Sequence of chain 1.A:
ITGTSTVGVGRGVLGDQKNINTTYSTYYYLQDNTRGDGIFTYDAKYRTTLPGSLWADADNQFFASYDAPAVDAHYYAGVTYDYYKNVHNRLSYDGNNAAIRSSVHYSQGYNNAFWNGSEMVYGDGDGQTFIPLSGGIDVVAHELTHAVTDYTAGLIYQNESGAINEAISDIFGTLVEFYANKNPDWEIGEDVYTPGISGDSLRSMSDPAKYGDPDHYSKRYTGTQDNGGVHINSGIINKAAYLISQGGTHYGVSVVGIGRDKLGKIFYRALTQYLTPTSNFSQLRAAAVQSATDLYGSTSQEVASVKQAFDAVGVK

The small molecule below binds the protein below.
Small molecule (SMILES): CC(C)[C@H](N)C(=O)O

Binding-site contacts:
Ligand atom CA contacts residue ALA113 of chain 1.A at 4.1 Å (hydrophobic).
Ligand atom CB contacts residue VAL139 of chain 1.A at 4.2 Å (hydrophobic).
Ligand atom CG1 contacts residue LYS1 of chain 1.C at 3.5 Å.
Ligand atom O contacts residue ARG203 of chain 1.A at 3.0 Å (salt-bridge).
Ligand atom CA contacts residue HIS142 of chain 1.A at 4.2 Å.
Ligand atom CG2 contacts residue LEU202 of chain 1.A at 4.3 Å (hydrophobic).
Ligand atom C contacts residue ASN112 of chain 1.A at 4.0 Å.
Ligand atom O contacts residue LEU202 of chain 1.A at 4.2 Å.
Ligand atom O contacts residue LYS1 of chain 1.C at 2.2 Å (salt-bridge).
Ligand atom CB contacts residue LYS1 of chain 1.C at 3.5 Å.
Ligand atom CG1 contacts residue LEU202 of chain 1.A at 4.0 Å (hydrophobic).
Ligand atom CG2 contacts residue LYS1 of chain 1.C at 4.4 Å.
Ligand atom CG1 contacts residue ASN112 of chain 1.A at 3.8 Å.
Ligand atom CB contacts residue GLU143 of chain 1.A at 4.2 Å.
Ligand atom N contacts residue LYS1 of chain 1.C at 2.7 Å (salt-bridge).
Ligand atom O contacts residue HIS231 of chain 1.A at 3.5 Å.
Ligand atom CA contacts residue LYS1 of chain 1.C at 2.5 Å.
Ligand atom N contacts residue GLU143 of chain 1.A at 3.2 Å (salt-bridge).
Ligand atom N contacts residue ASN112 of chain 1.A at 2.9 Å (h-bond).
Ligand atom CG1 contacts residue VAL139 of chain 1.A at 4.5 Å (hydrophobic).
Ligand atom N contacts residue ALA113 of chain 1.A at 2.8 Å (h-bond).
Ligand atom CG2 contacts residue ILE188 of chain 1.A at 4.4 Å (hydrophobic).
Ligand atom C contacts residue LYS1 of chain 1.C at 1.3 Å.
Ligand atom C contacts residue ARG203 of chain 1.A at 4.1 Å.
Ligand atom CG2 contacts residue HIS142 of chain 1.A at 4.3 Å.
Ligand atom CG1 contacts residue LEU133 of chain 1.A at 3.9 Å (hydrophobic).
Ligand atom CG2 contacts residue VAL139 of chain 1.A at 4.3 Å (hydrophobic).
Ligand atom CB contacts residue ASN112 of chain 1.A at 4.3 Å.
Ligand atom CA contacts residue GLU143 of chain 1.A at 3.6 Å.
Ligand atom CA contacts residue ASN112 of chain 1.A at 3.8 Å.
Ligand atom C contacts residue HIS231 of chain 1.A at 3.9 Å.
Ligand atom CG2 contacts residue ARG203 of chain 1.A at 3.8 Å.